A protein and the small-molecule ligand that binds it are described below.
Small molecule (SMILES): Nc1ncnc2c1ncn2[C@H]1C[C@H](O)[C@@H](COP(=O)(O)O)O1

Binding-site contacts:
Ligand atom N9 contacts residue PRO416 of chain 1.UA at 4.4 Å.
Ligand atom N1 contacts residue PRO205 of chain 1.UA at 4.4 Å.
Ligand atom C5 contacts residue HIS415 of chain 1.UA at 4.4 Å.
Ligand atom C2 contacts residue PRO416 of chain 1.UA at 3.1 Å (hydrophobic).
Ligand atom N1 contacts residue VAL204 of chain 1.UA at 4.4 Å.
Ligand atom N7 contacts residue PRO205 of chain 1.UA at 3.7 Å.
Ligand atom C6 contacts residue PRO416 of chain 1.UA at 3.7 Å (hydrophobic).
Ligand atom C5 contacts residue PRO205 of chain 1.UA at 3.6 Å (hydrophobic).
Ligand atom C8 contacts residue HIS415 of chain 1.UA at 3.6 Å.
Ligand atom C4' contacts residue DC1 of chain 1.WE at 4.5 Å.
Ligand atom C2' contacts residue HIS415 of chain 1.UA at 4.3 Å.
Ligand atom P contacts residue DC1 of chain 1.WE at 1.6 Å.
Ligand atom C4 contacts residue PRO416 of chain 1.UA at 4.1 Å (hydrophobic).
Ligand atom N9 contacts residue HIS415 of chain 1.UA at 4.3 Å.
Ligand atom C6 contacts residue PRO205 of chain 1.UA at 3.7 Å (hydrophobic).
Ligand atom C1' contacts residue PRO416 of chain 1.UA at 4.3 Å (hydrophobic).
Ligand atom O5' contacts residue DC1 of chain 1.WE at 2.5 Å (h-bond).
Ligand atom N6 contacts residue PRO416 of chain 1.UA at 4.3 Å.
Ligand atom N7 contacts residue HIS415 of chain 1.UA at 3.6 Å.
Ligand atom C5' contacts residue DC1 of chain 1.WE at 3.1 Å.
Ligand atom OP1 contacts residue DC1 of chain 1.WE at 2.5 Å (h-bond).
Ligand atom OP2 contacts residue DC1 of chain 1.WE at 2.5 Å (h-bond).
Ligand atom N6 contacts residue PRO205 of chain 1.UA at 3.9 Å.
Ligand atom N3 contacts residue PRO416 of chain 1.UA at 3.5 Å.
Ligand atom OP1 contacts residue LYS426 of chain 1.VA at 4.5 Å.
Ligand atom N6 contacts residue ASN394 of chain 1.UA at 4.0 Å.
Ligand atom C2 contacts residue GLY424 of chain 1.UA at 4.2 Å.
Ligand atom C8 contacts residue PRO205 of chain 1.UA at 4.3 Å (hydrophobic).
Ligand atom N1 contacts residue PRO416 of chain 1.UA at 3.1 Å (h-bond).
Ligand atom C5 contacts residue PRO416 of chain 1.UA at 4.2 Å (hydrophobic).
Ligand atom C4 contacts residue PRO205 of chain 1.UA at 4.2 Å (hydrophobic).
Ligand atom N6 contacts residue SER417 of chain 1.UA at 4.3 Å.
Ligand atom N1 contacts residue GLY424 of chain 1.UA at 4.1 Å.

Sequence of chain 1.UA:
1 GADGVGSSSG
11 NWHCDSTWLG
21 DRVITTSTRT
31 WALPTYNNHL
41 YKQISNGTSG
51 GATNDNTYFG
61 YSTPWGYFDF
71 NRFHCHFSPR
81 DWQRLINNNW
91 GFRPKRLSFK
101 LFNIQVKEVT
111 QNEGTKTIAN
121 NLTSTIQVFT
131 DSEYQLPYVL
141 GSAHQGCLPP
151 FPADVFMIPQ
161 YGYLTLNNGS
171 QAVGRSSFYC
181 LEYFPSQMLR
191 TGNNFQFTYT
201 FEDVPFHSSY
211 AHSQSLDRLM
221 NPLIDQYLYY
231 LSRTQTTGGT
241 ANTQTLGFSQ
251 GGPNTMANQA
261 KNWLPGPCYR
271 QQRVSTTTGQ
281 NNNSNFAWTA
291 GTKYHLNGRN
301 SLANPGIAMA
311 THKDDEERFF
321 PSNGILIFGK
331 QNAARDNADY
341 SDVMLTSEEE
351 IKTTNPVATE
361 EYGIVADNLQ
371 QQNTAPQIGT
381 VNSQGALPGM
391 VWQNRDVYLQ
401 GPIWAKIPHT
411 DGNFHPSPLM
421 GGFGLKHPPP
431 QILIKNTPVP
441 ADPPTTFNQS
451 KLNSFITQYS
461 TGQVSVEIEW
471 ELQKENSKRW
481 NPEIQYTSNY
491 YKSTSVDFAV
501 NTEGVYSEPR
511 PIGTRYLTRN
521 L

Sequence of chain 1.VA:
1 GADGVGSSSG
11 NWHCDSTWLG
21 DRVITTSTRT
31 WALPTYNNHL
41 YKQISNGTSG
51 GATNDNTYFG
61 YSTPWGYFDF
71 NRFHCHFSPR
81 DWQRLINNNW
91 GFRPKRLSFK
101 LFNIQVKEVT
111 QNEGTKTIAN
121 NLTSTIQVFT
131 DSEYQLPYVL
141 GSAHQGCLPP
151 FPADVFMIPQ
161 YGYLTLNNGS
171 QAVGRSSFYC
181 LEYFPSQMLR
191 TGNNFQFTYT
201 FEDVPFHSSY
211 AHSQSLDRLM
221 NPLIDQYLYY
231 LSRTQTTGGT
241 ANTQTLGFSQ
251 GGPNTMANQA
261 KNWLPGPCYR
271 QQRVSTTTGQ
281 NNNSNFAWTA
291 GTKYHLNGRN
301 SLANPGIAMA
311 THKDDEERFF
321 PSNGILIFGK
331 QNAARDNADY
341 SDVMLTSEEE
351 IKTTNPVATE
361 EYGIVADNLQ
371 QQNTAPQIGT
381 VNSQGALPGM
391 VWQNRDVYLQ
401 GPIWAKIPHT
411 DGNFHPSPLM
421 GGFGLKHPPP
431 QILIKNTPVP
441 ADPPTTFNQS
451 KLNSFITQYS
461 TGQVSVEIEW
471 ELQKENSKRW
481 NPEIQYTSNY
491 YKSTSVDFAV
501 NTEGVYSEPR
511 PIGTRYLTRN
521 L